Sequence of chain 1.C:
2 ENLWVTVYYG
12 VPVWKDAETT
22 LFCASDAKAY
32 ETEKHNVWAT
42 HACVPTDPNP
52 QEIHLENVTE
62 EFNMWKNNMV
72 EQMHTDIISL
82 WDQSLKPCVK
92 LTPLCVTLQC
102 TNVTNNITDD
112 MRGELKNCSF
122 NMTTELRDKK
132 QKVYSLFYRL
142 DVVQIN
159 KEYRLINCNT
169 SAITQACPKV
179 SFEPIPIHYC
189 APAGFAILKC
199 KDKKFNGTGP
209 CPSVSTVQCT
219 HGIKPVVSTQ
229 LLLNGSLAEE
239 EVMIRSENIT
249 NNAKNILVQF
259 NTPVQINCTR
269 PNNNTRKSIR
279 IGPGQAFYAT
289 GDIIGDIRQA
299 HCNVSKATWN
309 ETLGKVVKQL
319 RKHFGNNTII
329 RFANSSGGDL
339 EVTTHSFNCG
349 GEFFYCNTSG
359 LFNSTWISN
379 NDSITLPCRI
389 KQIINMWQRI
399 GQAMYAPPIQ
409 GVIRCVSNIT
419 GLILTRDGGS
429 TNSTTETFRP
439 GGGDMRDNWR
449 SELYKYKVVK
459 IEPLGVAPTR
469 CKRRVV

The protein below binds the small molecule below.
Small molecule (SMILES): CC(=O)N[C@@H]1[C@@H](O)[C@H](O)[C@@H](CO)O[C@H]1O

Binding-site contacts:
Ligand atom C7 contacts residue ASN204 of chain 1.C at 4.2 Å.
Ligand atom C5 contacts residue ASN204 of chain 1.C at 3.6 Å.
Ligand atom N2 contacts residue ASN204 of chain 1.C at 3.1 Å (h-bond).
Ligand atom C3 contacts residue ASN204 of chain 1.C at 3.9 Å.
Ligand atom C4 contacts residue ASN204 of chain 1.C at 4.2 Å.
Ligand atom C1 contacts residue ASN204 of chain 1.C at 1.4 Å.
Ligand atom O5 contacts residue ASN204 of chain 1.C at 2.2 Å (h-bond).
Ligand atom C2 contacts residue ASN204 of chain 1.C at 2.6 Å.